A small-molecule ligand and the protein it binds are described below.
Small molecule (SMILES): CC(C)CN(C[C@@H](O)[C@H](Cc1ccccc1)NC(=O)O[C@H]1CO[C@H]2OCC[C@H]21)S(=O)(=O)c1ccc(N)cc1

Sequence of chain 1.A:
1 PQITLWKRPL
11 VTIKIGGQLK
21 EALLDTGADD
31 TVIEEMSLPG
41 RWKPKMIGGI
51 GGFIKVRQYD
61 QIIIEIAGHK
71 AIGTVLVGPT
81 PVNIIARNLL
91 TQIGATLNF

Sequence of chain 1.B:
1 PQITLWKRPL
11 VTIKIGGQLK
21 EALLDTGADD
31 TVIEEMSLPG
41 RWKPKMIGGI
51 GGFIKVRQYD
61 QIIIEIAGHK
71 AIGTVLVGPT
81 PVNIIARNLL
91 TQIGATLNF

Binding-site contacts:
Ligand atom C32 contacts residue ASP25 of chain 1.A at 3.3 Å.
Ligand atom O9 contacts residue ILE50 of chain 1.B at 3.5 Å.
Ligand atom C29 contacts residue GLY27 of chain 1.B at 3.7 Å.
Ligand atom C17 contacts residue ASP25 of chain 1.A at 3.1 Å.
Ligand atom C27 contacts residue ASP29 of chain 1.B at 3.6 Å.
Ligand atom C25 contacts residue ASP30 of chain 1.B at 2.8 Å.
Ligand atom O23 contacts residue ALA28 of chain 1.B at 3.6 Å.
Ligand atom O18 contacts residue GLY27 of chain 1.B at 3.4 Å.
Ligand atom C16 contacts residue ASP25 of chain 1.A at 3.1 Å.
Ligand atom C31 contacts residue GLY48 of chain 1.B at 3.4 Å.
Ligand atom C12 contacts residue GLY27 of chain 1.A at 3.5 Å.
Ligand atom C27 contacts residue ASP30 of chain 1.B at 3.4 Å.
Ligand atom O9 contacts residue ILE84 of chain 1.A at 3.4 Å.
Ligand atom O18 contacts residue ASP25 of chain 1.B at 2.7 Å (salt-bridge).
Ligand atom C6 contacts residue GLY48 of chain 1.A at 3.5 Å.
Ligand atom C2 contacts residue ASP30 of chain 1.A at 3.6 Å.
Ligand atom C36 contacts residue PRO81 of chain 1.A at 3.7 Å (hydrophobic).
Ligand atom O10 contacts residue GLY49 of chain 1.A at 3.2 Å.
Ligand atom C3 contacts residue ALA28 of chain 1.A at 3.7 Å (hydrophobic).
Ligand atom C30 contacts residue GLY48 of chain 1.B at 2.8 Å.
Ligand atom C5 contacts residue ILE50 of chain 1.B at 3.6 Å (hydrophobic).
Ligand atom O26 contacts residue ASP29 of chain 1.B at 3.1 Å (salt-bridge).
Ligand atom C32 contacts residue ILE84 of chain 1.A at 3.7 Å (hydrophobic).
Ligand atom C19 contacts residue ASP25 of chain 1.A at 3.7 Å.
Ligand atom O26 contacts residue ASP30 of chain 1.B at 2.7 Å (salt-bridge).
Ligand atom C17 contacts residue ASP25 of chain 1.B at 3.3 Å.
Ligand atom O18 contacts residue ASP25 of chain 1.A at 2.3 Å (salt-bridge).
Ligand atom C36 contacts residue GLY49 of chain 1.B at 3.6 Å.
Ligand atom C3 contacts residue VAL32 of chain 1.A at 3.5 Å (hydrophobic).
Ligand atom O28 contacts residue ASP29 of chain 1.B at 3.0 Å (salt-bridge).
Ligand atom C32 contacts residue GLY27 of chain 1.B at 3.5 Å.
Ligand atom N1 contacts residue ASP30 of chain 1.A at 3.0 Å (salt-bridge).
Ligand atom C36 contacts residue ILE50 of chain 1.B at 3.7 Å (hydrophobic).
Ligand atom N20 contacts residue GLY27 of chain 1.B at 3.1 Å (h-bond).
Ligand atom C4 contacts residue ALA28 of chain 1.A at 3.7 Å (hydrophobic).
Ligand atom C33 contacts residue GLY27 of chain 1.B at 3.6 Å.
Ligand atom O10 contacts residue ILE50 of chain 1.B at 2.8 Å.
Ligand atom C14 contacts residue ILE84 of chain 1.B at 3.7 Å (hydrophobic).
Ligand atom C3 contacts residue ASP30 of chain 1.A at 3.3 Å.
Ligand atom C4 contacts residue ILE50 of chain 1.B at 3.7 Å (hydrophobic).